This small molecule binds to this protein.
Small molecule (SMILES): CC(=O)N[C@@H]1[C@@H](O)[C@H](O)[C@@H](CO)O[C@H]1O

Sequence of chain 1.D:
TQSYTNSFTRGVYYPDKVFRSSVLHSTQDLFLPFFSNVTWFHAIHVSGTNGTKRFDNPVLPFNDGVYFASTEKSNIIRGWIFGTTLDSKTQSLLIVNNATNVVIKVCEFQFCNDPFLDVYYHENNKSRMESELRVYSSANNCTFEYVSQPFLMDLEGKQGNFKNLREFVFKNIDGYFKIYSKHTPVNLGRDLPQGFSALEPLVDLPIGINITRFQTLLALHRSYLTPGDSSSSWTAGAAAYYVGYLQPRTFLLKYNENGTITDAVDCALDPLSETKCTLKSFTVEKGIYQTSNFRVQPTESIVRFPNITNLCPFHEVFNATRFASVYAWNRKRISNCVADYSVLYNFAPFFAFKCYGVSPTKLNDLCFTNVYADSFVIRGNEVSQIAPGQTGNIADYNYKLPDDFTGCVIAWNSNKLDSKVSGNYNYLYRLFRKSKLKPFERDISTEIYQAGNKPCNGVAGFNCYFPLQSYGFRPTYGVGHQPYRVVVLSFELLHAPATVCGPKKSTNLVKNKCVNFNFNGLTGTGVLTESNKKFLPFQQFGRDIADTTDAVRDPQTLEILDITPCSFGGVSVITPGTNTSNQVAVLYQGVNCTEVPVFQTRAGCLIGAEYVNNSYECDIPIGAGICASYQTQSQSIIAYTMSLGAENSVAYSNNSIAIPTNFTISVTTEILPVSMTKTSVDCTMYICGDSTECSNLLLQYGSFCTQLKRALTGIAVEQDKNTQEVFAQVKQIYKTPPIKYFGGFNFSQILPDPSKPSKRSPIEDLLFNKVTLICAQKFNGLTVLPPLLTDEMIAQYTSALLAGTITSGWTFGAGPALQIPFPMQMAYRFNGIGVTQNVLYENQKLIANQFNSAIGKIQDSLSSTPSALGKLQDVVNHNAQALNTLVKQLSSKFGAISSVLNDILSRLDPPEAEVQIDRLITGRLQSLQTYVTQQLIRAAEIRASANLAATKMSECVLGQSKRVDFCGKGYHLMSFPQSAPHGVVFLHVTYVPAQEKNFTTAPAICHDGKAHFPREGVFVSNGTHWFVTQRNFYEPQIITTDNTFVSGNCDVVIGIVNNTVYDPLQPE

Sequence of chain 1.A:
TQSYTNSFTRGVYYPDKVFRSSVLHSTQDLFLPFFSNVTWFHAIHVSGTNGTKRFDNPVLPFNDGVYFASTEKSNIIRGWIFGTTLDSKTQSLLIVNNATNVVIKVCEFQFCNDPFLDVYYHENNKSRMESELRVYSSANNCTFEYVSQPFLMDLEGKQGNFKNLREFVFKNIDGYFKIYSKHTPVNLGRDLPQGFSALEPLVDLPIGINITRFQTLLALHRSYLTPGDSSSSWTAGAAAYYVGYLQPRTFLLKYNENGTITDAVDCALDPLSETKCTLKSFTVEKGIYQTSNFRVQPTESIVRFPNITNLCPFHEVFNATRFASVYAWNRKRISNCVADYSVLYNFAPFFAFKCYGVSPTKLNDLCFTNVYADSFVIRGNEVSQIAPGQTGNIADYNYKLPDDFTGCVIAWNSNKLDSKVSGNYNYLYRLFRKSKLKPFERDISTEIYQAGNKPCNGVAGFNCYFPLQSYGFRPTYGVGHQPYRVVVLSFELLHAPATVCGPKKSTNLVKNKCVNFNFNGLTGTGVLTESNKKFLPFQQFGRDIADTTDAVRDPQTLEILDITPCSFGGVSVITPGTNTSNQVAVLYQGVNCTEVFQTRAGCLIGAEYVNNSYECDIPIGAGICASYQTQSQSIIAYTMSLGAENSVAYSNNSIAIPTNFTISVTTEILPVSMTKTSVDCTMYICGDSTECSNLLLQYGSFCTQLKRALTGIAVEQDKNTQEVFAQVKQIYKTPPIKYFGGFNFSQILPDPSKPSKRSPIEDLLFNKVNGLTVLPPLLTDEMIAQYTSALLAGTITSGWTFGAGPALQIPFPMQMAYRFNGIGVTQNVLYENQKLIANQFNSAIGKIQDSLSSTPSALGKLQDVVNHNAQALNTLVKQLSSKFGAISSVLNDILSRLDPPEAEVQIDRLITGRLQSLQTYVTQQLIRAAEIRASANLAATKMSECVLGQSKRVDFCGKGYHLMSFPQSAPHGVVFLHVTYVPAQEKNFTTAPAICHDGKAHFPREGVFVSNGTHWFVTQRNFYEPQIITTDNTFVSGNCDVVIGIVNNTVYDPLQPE

Binding-site contacts:
Ligand atom C1 contacts residue ASN279 of chain 1.A at 3.6 Å.
Ligand atom N2 contacts residue ASN279 of chain 1.A at 3.1 Å.
Ligand atom C6 contacts residue LYS555 of chain 1.D at 3.9 Å.
Ligand atom O6 contacts residue LYS555 of chain 1.D at 4.3 Å.
Ligand atom C2 contacts residue ASN279 of chain 1.A at 3.7 Å.
Ligand atom O5 contacts residue ASN279 of chain 1.A at 2.7 Å (h-bond).
Ligand atom O7 contacts residue ASN277 of chain 1.A at 4.4 Å.
Ligand atom C5 contacts residue ASN279 of chain 1.A at 3.3 Å.
Ligand atom O7 contacts residue THR281 of chain 1.A at 3.7 Å.
Ligand atom O7 contacts residue ASN279 of chain 1.A at 3.9 Å.
Ligand atom C5 contacts residue LYS555 of chain 1.D at 4.4 Å.
Ligand atom C7 contacts residue ASN279 of chain 1.A at 4.0 Å.
Ligand atom C4 contacts residue ASN279 of chain 1.A at 4.0 Å.
Ligand atom C3 contacts residue ASN279 of chain 1.A at 3.6 Å.
Ligand atom O5 contacts residue LYS555 of chain 1.D at 3.8 Å.